A small-molecule ligand and the protein it binds are described below.
Small molecule (SMILES): CC(=O)N[C@@H]1[C@@H](O)[C@H](O)[C@@H](CO)O[C@H]1O

Sequence of chain 1.D:
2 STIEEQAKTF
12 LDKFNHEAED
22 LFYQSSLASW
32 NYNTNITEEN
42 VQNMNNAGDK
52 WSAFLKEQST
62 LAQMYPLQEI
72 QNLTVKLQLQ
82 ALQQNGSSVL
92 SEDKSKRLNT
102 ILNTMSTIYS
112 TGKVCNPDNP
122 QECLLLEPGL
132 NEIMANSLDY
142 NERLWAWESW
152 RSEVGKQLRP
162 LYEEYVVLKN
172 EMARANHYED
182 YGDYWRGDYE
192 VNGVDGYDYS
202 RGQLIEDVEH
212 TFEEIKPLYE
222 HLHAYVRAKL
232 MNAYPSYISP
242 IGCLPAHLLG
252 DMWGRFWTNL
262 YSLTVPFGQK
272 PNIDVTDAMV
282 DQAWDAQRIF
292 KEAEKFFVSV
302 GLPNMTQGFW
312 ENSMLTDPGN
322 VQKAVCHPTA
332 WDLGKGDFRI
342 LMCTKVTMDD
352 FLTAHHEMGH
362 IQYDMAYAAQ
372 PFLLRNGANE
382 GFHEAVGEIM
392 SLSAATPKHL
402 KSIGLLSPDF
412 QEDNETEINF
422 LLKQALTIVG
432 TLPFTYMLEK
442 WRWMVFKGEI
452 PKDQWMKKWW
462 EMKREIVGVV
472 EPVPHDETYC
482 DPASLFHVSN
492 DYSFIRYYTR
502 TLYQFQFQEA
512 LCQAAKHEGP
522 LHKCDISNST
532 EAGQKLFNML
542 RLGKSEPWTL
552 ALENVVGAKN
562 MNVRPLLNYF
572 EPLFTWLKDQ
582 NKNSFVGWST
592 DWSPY

Binding-site contacts:
Ligand atom C1 contacts residue GLN64 of chain 1.D at 3.4 Å.
Ligand atom C7 contacts residue HIS178 of chain 1.D at 4.4 Å.
Ligand atom O5 contacts residue ASN86 of chain 1.D at 2.4 Å (h-bond).
Ligand atom O5 contacts residue VAL90 of chain 1.D at 3.6 Å.
Ligand atom O7 contacts residue HIS178 of chain 1.D at 3.3 Å (h-bond).
Ligand atom C2 contacts residue ASN86 of chain 1.D at 2.5 Å.
Ligand atom C7 contacts residue GLN84 of chain 1.D at 4.5 Å.
Ligand atom O5 contacts residue GLN64 of chain 1.D at 4.3 Å.
Ligand atom O6 contacts residue VAL90 of chain 1.D at 3.8 Å.
Ligand atom C8 contacts residue GLN84 of chain 1.D at 3.9 Å.
Ligand atom C1 contacts residue VAL90 of chain 1.D at 4.3 Å (hydrophobic).
Ligand atom C2 contacts residue GLN64 of chain 1.D at 4.0 Å.
Ligand atom C5 contacts residue GLN64 of chain 1.D at 4.1 Å.
Ligand atom C3 contacts residue ASN86 of chain 1.D at 3.8 Å.
Ligand atom O7 contacts residue ASN86 of chain 1.D at 4.2 Å.
Ligand atom N2 contacts residue ASN86 of chain 1.D at 2.9 Å (h-bond).
Ligand atom C1 contacts residue ASN86 of chain 1.D at 1.4 Å.
Ligand atom C7 contacts residue ASN86 of chain 1.D at 3.8 Å.
Ligand atom N2 contacts residue GLN64 of chain 1.D at 3.5 Å (h-bond).
Ligand atom C4 contacts residue ASN86 of chain 1.D at 4.2 Å.
Ligand atom C3 contacts residue GLN64 of chain 1.D at 4.0 Å.
Ligand atom C5 contacts residue ASN86 of chain 1.D at 3.7 Å.
Ligand atom N2 contacts residue GLN84 of chain 1.D at 4.1 Å.